A protein and the small-molecule ligand that binds it are described below.
Small molecule (SMILES): CC(=O)N[C@H]1[C@H](O[C@H]2[C@H](O)[C@@H](NC(C)=O)CO[C@@H]2CO)O[C@H](CO)[C@@H](O)[C@@H]1O

Binding-site contacts:
Ligand atom C6 contacts residue ASN511 of chain 1.A at 4.3 Å.
Ligand atom O6 contacts residue HIS509 of chain 1.A at 4.2 Å.
Ligand atom O5 contacts residue ASN511 of chain 1.A at 3.2 Å.
Ligand atom C6 contacts residue HIS509 of chain 1.A at 3.4 Å.
Ligand atom O5 contacts residue HIS509 of chain 1.A at 2.9 Å.
Ligand atom N2 contacts residue TYR513 of chain 1.A at 3.1 Å.
Ligand atom C3 contacts residue ASN487 of chain 1.A at 3.7 Å.
Ligand atom C1 contacts residue ASN487 of chain 1.A at 1.4 Å.
Ligand atom O5 contacts residue ASN487 of chain 1.A at 2.5 Å (h-bond).
Ligand atom C1 contacts residue HIS509 of chain 1.A at 4.1 Å.
Ligand atom C2 contacts residue ASN487 of chain 1.A at 2.5 Å.
Ligand atom C5 contacts residue ASN511 of chain 1.A at 3.6 Å.
Ligand atom C8 contacts residue ASN511 of chain 1.A at 3.6 Å.
Ligand atom C1 contacts residue ASN511 of chain 1.A at 3.0 Å.
Ligand atom C7 contacts residue ASN511 of chain 1.A at 4.2 Å.
Ligand atom C4 contacts residue ASN487 of chain 1.A at 4.2 Å.
Ligand atom C5 contacts residue HIS509 of chain 1.A at 3.8 Å.
Ligand atom C2 contacts residue TYR513 of chain 1.A at 4.1 Å (hydrophobic).
Ligand atom C8 contacts residue TYR513 of chain 1.A at 3.4 Å (hydrophobic).
Ligand atom C2 contacts residue ASN511 of chain 1.A at 4.4 Å.
Ligand atom C7 contacts residue ASN487 of chain 1.A at 4.2 Å.
Ligand atom C1 contacts residue TYR513 of chain 1.A at 3.8 Å (hydrophobic).
Ligand atom C5 contacts residue ASN487 of chain 1.A at 3.6 Å.
Ligand atom N2 contacts residue ASN487 of chain 1.A at 2.8 Å (h-bond).
Ligand atom C7 contacts residue TYR513 of chain 1.A at 4.0 Å (hydrophobic).

Sequence of chain 1.A:
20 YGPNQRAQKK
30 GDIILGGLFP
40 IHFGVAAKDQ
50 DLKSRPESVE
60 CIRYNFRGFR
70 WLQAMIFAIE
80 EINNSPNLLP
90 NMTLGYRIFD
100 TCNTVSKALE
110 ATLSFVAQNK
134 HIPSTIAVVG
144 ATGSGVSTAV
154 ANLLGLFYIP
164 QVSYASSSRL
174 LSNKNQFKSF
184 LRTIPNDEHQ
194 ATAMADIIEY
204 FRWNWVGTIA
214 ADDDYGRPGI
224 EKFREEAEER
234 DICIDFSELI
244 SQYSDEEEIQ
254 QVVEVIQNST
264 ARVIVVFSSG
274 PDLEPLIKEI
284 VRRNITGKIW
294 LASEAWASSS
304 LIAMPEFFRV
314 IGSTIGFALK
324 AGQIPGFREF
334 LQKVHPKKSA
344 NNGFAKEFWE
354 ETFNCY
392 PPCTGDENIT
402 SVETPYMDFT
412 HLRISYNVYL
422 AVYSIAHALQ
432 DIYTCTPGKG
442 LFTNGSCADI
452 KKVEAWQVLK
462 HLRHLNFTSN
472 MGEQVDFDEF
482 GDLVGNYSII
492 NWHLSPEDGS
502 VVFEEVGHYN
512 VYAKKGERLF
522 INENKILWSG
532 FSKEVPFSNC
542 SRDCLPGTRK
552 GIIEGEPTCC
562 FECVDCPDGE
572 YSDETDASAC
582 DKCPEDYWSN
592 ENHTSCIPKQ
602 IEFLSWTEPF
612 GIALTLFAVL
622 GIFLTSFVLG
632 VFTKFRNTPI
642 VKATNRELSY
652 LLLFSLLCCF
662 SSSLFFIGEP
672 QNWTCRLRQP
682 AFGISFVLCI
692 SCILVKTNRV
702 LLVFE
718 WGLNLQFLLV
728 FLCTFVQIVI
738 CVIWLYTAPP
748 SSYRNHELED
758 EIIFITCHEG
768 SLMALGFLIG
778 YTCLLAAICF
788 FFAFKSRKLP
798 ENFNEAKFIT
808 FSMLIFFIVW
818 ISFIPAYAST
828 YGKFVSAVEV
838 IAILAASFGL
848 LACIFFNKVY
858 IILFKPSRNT